Sequence of chain 1.B:
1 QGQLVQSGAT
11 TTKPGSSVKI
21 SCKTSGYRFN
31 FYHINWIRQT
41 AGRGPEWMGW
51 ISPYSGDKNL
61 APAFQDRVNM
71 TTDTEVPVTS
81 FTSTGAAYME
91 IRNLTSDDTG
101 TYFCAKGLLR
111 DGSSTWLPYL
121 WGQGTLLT

A protein and the small-molecule ligand that binds it are described below.
Small molecule (SMILES): CC(=O)N[C@@H]1[C@@H](O)[C@H](O)[C@@H](CO)O[C@H]1O

Binding-site contacts:
Ligand atom C1 contacts residue ASN69 of chain 1.B at 1.4 Å.
Ligand atom C5 contacts residue ASN69 of chain 1.B at 3.7 Å.
Ligand atom C2 contacts residue ASN69 of chain 1.B at 2.5 Å.
Ligand atom C4 contacts residue ASN69 of chain 1.B at 4.2 Å.
Ligand atom C1 contacts residue THR71 of chain 1.B at 4.2 Å.
Ligand atom C3 contacts residue ASN69 of chain 1.B at 3.8 Å.
Ligand atom N2 contacts residue ASN69 of chain 1.B at 2.9 Å (h-bond).
Ligand atom O7 contacts residue ASN69 of chain 1.B at 4.5 Å.
Ligand atom C8 contacts residue ASN69 of chain 1.B at 4.0 Å.
Ligand atom C7 contacts residue ASN69 of chain 1.B at 3.8 Å.
Ligand atom O5 contacts residue ASN69 of chain 1.B at 2.4 Å (h-bond).